Sequence of chain 1.B:
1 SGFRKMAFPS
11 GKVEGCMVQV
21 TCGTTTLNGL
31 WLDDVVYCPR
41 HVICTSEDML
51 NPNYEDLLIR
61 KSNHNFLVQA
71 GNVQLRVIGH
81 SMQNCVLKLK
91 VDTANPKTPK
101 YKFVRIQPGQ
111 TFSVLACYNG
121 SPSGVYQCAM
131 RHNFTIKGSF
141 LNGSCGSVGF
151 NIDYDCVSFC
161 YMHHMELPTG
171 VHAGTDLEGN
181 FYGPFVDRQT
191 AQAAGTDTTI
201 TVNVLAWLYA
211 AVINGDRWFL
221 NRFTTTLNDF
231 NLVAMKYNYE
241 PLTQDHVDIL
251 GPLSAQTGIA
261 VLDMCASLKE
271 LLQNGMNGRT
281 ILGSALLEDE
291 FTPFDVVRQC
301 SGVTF

Binding-site contacts:
Ligand atom C35 contacts residue GLY143 of chain 1.D at 3.5 Å.
Ligand atom C20 contacts residue HIS164 of chain 1.D at 3.6 Å.
Ligand atom C40 contacts residue CYS145 of chain 1.D at 2.8 Å (hydrophobic).
Ligand atom O25 contacts residue GLU166 of chain 1.D at 3.3 Å (salt-bridge).
Ligand atom C17 contacts residue GLN189 of chain 1.D at 3.4 Å.
Ligand atom C57 contacts residue CYS145 of chain 1.D at 1.8 Å (hydrophobic).
Ligand atom O22 contacts residue GLU166 of chain 1.D at 2.9 Å (salt-bridge).
Ligand atom C34 contacts residue HIS41 of chain 1.D at 3.2 Å.
Ligand atom N38 contacts residue HIS164 of chain 1.D at 2.7 Å (h-bond).
Ligand atom C24 contacts residue GLU166 of chain 1.D at 3.6 Å.
Ligand atom C34 contacts residue ASP187 of chain 1.D at 3.5 Å.
Ligand atom C13 contacts residue GLY143 of chain 1.D at 3.5 Å.
Ligand atom O41 contacts residue CYS145 of chain 1.D at 2.8 Å (h-bond).
Ligand atom C31 contacts residue LEU167 of chain 1.D at 3.3 Å (hydrophobic).
Ligand atom C42 contacts residue CYS145 of chain 1.D at 3.3 Å (hydrophobic).
Ligand atom N38 contacts residue CYS145 of chain 1.D at 3.0 Å (h-bond).
Ligand atom C51 contacts residue ASN142 of chain 1.D at 3.4 Å.
Ligand atom O41 contacts residue GLY143 of chain 1.D at 2.7 Å (h-bond).
Ligand atom C25 contacts residue ASN142 of chain 1.D at 3.5 Å.
Ligand atom N49 contacts residue GLU166 of chain 1.D at 2.9 Å (salt-bridge).
Ligand atom C13 contacts residue THR26 of chain 1.D at 3.3 Å.
Ligand atom C28 contacts residue GLY143 of chain 1.D at 3.6 Å.
Ligand atom O48 contacts residue HIS163 of chain 1.D at 2.6 Å (h-bond).
Ligand atom N49 contacts residue PHE140 of chain 1.D at 3.1 Å (h-bond).
Ligand atom C30 contacts residue MET49 of chain 1.D at 3.5 Å (hydrophobic).
Ligand atom C54 contacts residue ASN142 of chain 1.D at 3.3 Å.
Ligand atom N23 contacts residue GLU166 of chain 1.D at 3.0 Å (salt-bridge).
Ligand atom C35 contacts residue CYS145 of chain 1.D at 2.8 Å (hydrophobic).
Ligand atom O41 contacts residue SER144 of chain 1.D at 3.0 Å (h-bond).
Ligand atom C23 contacts residue ASN142 of chain 1.D at 3.4 Å.
Ligand atom O40 contacts residue HIS41 of chain 1.D at 2.7 Å (h-bond).
Ligand atom C34 contacts residue MET49 of chain 1.D at 3.6 Å (hydrophobic).
Ligand atom O48 contacts residue PHE140 of chain 1.D at 3.5 Å.
Ligand atom C14 contacts residue GLY143 of chain 1.D at 3.3 Å.
Ligand atom C30 contacts residue ASP187 of chain 1.D at 3.5 Å.
Ligand atom O22 contacts residue MET165 of chain 1.D at 3.1 Å.
Ligand atom C51 contacts residue GLU166 of chain 1.D at 3.6 Å.
Ligand atom C30 contacts residue ARG188 of chain 1.D at 3.6 Å.
Ligand atom O40 contacts residue CYS145 of chain 1.D at 2.3 Å (h-bond).
Ligand atom C36 contacts residue HIS164 of chain 1.D at 3.6 Å.

This protein binds this small molecule.
Small molecule (SMILES): CC(C)(C)OC(=O)Nc1cccn([C@@H](CC2CC2)C(=O)N[C@@H](C[C@@H]2CCNC2=O)[C@@H](O)C(=O)NCc2ccccc2)c1=O

Sequence of chain 1.D:
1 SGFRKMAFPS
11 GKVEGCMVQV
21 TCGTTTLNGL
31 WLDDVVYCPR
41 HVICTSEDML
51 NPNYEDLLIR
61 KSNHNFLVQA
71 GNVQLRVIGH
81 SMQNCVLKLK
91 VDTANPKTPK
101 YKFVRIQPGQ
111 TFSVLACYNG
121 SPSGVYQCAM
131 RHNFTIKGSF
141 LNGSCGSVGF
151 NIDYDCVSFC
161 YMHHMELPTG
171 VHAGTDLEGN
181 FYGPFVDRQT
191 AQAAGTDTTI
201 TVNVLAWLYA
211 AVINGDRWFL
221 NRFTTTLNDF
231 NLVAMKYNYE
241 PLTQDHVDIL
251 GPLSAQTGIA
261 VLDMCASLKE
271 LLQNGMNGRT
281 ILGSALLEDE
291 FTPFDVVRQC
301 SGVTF